This protein binds this small molecule.
Small molecule (SMILES): CC(=O)N[C@@H]1[C@@H](O)[C@H](O)[C@@H](CO)O[C@H]1O

Sequence of chain 1.C:
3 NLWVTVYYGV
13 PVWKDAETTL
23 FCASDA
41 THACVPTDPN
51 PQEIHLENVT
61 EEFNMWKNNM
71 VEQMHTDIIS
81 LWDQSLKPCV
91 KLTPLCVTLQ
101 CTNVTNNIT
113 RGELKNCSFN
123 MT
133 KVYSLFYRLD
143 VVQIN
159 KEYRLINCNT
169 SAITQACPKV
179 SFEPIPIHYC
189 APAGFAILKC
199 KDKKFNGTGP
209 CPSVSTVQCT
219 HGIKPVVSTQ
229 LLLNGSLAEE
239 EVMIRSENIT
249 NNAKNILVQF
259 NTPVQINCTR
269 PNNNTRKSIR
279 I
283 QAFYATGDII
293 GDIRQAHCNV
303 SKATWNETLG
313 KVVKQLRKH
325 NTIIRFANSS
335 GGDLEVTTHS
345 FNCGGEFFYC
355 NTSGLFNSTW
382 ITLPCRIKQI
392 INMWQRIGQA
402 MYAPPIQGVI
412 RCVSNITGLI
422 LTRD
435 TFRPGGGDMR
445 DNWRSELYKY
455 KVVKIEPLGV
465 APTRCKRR

Binding-site contacts:
Ligand atom N2 contacts residue ASN167 of chain 1.C at 2.8 Å (h-bond).
Ligand atom C2 contacts residue ASN167 of chain 1.C at 2.4 Å.
Ligand atom C5 contacts residue ASN167 of chain 1.C at 3.6 Å.
Ligand atom C8 contacts residue ASN167 of chain 1.C at 4.2 Å.
Ligand atom C8 contacts residue ARG162 of chain 1.C at 3.8 Å.
Ligand atom O7 contacts residue ASN167 of chain 1.C at 3.0 Å (h-bond).
Ligand atom C4 contacts residue ASN167 of chain 1.C at 4.2 Å.
Ligand atom O5 contacts residue ASN167 of chain 1.C at 2.4 Å (h-bond).
Ligand atom C3 contacts residue ASN167 of chain 1.C at 3.7 Å.
Ligand atom C7 contacts residue ASN167 of chain 1.C at 3.1 Å.
Ligand atom O7 contacts residue ARG162 of chain 1.C at 4.0 Å.
Ligand atom C7 contacts residue ARG162 of chain 1.C at 4.3 Å.
Ligand atom C1 contacts residue ASN167 of chain 1.C at 1.4 Å.